Sequence of chain 1.B:
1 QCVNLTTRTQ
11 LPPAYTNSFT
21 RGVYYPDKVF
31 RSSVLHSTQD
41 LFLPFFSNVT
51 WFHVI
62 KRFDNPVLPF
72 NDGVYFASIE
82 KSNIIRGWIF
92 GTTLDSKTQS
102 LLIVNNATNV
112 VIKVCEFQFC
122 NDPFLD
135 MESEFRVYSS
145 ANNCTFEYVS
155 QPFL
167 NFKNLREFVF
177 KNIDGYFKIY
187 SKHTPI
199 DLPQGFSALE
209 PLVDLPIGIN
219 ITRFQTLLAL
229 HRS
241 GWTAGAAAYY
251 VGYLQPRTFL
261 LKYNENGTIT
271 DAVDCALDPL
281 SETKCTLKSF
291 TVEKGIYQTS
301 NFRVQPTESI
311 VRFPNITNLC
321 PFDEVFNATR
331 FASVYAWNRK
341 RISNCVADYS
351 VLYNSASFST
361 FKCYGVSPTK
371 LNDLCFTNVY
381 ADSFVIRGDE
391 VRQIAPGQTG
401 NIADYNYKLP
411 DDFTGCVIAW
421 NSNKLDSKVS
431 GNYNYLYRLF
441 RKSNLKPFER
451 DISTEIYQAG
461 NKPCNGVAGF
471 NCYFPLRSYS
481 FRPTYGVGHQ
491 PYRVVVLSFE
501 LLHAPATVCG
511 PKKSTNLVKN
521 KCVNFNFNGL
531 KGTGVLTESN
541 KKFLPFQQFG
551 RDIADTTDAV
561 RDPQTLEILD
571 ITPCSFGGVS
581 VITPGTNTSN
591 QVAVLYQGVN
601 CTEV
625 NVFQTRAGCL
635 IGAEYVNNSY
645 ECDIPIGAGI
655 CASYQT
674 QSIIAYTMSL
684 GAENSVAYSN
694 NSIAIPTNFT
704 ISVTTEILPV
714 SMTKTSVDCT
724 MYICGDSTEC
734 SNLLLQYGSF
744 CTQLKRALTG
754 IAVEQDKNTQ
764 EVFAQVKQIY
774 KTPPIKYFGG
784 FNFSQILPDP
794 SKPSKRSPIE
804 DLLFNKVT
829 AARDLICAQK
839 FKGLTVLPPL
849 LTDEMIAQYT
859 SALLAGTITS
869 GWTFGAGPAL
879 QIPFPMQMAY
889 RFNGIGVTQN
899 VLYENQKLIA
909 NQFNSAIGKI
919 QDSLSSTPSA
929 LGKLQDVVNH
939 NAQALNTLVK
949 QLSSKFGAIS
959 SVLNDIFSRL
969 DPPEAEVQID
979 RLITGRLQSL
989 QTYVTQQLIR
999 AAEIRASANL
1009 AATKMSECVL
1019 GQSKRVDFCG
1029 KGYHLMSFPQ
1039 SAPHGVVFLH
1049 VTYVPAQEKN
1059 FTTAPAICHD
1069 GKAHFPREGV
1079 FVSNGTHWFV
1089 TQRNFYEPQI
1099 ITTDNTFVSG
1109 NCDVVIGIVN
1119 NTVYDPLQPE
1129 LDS

Binding-site contacts:
Ligand atom C5 contacts residue GLN910 of chain 1.B at 4.5 Å.
Ligand atom C2 contacts residue GLN1055 of chain 1.B at 4.4 Å.
Ligand atom O5 contacts residue GLN1055 of chain 1.B at 4.3 Å.
Ligand atom C6 contacts residue LEU906 of chain 1.B at 4.3 Å (hydrophobic).
Ligand atom O7 contacts residue GLN1055 of chain 1.B at 4.0 Å.
Ligand atom C1 contacts residue ASN701 of chain 1.B at 1.4 Å.
Ligand atom C5 contacts residue ASN701 of chain 1.B at 3.6 Å.
Ligand atom C1 contacts residue GLN1055 of chain 1.B at 4.3 Å.
Ligand atom C4 contacts residue ASN701 of chain 1.B at 4.2 Å.
Ligand atom C3 contacts residue ASN701 of chain 1.B at 3.8 Å.
Ligand atom N2 contacts residue ASN701 of chain 1.B at 2.9 Å (h-bond).
Ligand atom C5 contacts residue LEU906 of chain 1.B at 4.1 Å (hydrophobic).
Ligand atom C6 contacts residue GLN910 of chain 1.B at 4.2 Å.
Ligand atom C2 contacts residue ASN701 of chain 1.B at 2.5 Å.
Ligand atom C7 contacts residue ASN701 of chain 1.B at 3.7 Å.
Ligand atom O7 contacts residue LEU906 of chain 1.B at 4.0 Å.
Ligand atom C8 contacts residue ASN701 of chain 1.B at 4.3 Å.
Ligand atom C7 contacts residue LEU906 of chain 1.B at 4.0 Å (hydrophobic).
Ligand atom O7 contacts residue ASN701 of chain 1.B at 4.1 Å.
Ligand atom O5 contacts residue ASN701 of chain 1.B at 2.4 Å (h-bond).
Ligand atom C8 contacts residue LEU906 of chain 1.B at 4.0 Å (hydrophobic).
Ligand atom C8 contacts residue THR700 of chain 1.B at 4.3 Å.
Ligand atom O4 contacts residue LEU906 of chain 1.B at 4.3 Å.

This protein binds this small molecule.
Small molecule (SMILES): CC(=O)N[C@H]1[C@H](O[C@H]2[C@H](O)[C@@H](NC(C)=O)CO[C@@H]2CO)O[C@H](CO)[C@@H](O)[C@@H]1O